Sequence of chain 1.B:
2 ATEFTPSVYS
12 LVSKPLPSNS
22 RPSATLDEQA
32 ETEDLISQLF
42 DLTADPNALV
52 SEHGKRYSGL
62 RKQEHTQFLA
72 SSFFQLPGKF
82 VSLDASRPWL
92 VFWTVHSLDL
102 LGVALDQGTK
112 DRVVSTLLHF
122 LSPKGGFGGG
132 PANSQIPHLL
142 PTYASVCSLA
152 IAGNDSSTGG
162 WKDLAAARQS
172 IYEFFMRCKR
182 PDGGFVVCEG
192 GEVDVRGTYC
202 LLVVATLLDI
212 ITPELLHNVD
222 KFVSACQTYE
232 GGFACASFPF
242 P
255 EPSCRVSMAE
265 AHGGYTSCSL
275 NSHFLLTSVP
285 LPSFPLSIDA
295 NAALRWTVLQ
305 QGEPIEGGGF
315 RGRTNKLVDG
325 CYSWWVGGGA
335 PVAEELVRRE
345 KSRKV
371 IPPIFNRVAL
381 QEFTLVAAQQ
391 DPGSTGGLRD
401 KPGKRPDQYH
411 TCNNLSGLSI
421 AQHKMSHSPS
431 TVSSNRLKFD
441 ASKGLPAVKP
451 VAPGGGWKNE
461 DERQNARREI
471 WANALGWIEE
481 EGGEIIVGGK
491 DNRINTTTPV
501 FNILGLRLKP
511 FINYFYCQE

Binding-site contacts:
Ligand atom SAO contacts residue LYS490 of chain 1.B at 3.9 Å.
Ligand atom CAM contacts residue ASP491 of chain 1.B at 3.7 Å.
Ligand atom CAJ contacts residue ASP491 of chain 1.B at 3.6 Å.
Ligand atom OAD contacts residue LYS490 of chain 1.B at 2.9 Å (salt-bridge).
Ligand atom CAG contacts residue TYR58 of chain 1.B at 3.6 Å (hydrophobic).
Ligand atom CAH contacts residue ASP491 of chain 1.B at 3.6 Å.
Ligand atom OAC contacts residue ASP491 of chain 1.B at 3.1 Å (salt-bridge).
Ligand atom OAD contacts residue FRU2 of chain 1.D at 4.0 Å.
Ligand atom CAN contacts residue TYR58 of chain 1.B at 4.3 Å (hydrophobic).
Ligand atom CAI contacts residue ASP491 of chain 1.B at 3.5 Å.
Ligand atom OAC contacts residue GLY489 of chain 1.B at 4.2 Å.
Ligand atom CAM contacts residue LYS490 of chain 1.B at 4.2 Å.
Ligand atom NAL contacts residue ASP491 of chain 1.B at 2.6 Å (salt-bridge).
Ligand atom OAD contacts residue GLY489 of chain 1.B at 3.3 Å.
Ligand atom CAI contacts residue TYR58 of chain 1.B at 3.4 Å (hydrophobic).
Ligand atom OAB contacts residue LYS490 of chain 1.B at 3.5 Å.
Ligand atom CAN contacts residue ASP491 of chain 1.B at 3.4 Å.
Ligand atom OAC contacts residue LYS490 of chain 1.B at 3.5 Å (salt-bridge).

A small-molecule ligand and the protein it binds are described below.
Small molecule (SMILES): O=S(=O)(O)CC(O)CNC1CCCCC1